Binding-site contacts:
Ligand atom O3' contacts residue ASP295 of chain 2.A at 4.0 Å.
Ligand atom O3B contacts residue ASN332 of chain 2.A at 2.7 Å (h-bond).
Ligand atom C2 contacts residue TYR326 of chain 2.A at 3.6 Å (hydrophobic).
Ligand atom C3B contacts residue ASN332 of chain 2.A at 3.7 Å.
Ligand atom C5 contacts residue TYR326 of chain 2.A at 3.5 Å (hydrophobic).
Ligand atom C4 contacts residue TYR290 of chain 2.A at 3.2 Å (hydrophobic).
Ligand atom O3B contacts residue TYR326 of chain 2.A at 3.9 Å.
Ligand atom C2 contacts residue TYR290 of chain 2.A at 3.3 Å (hydrophobic).
Ligand atom O4 contacts residue SER325 of chain 2.A at 3.5 Å.
Ligand atom O2 contacts residue TYR290 of chain 2.A at 3.6 Å.
Ligand atom C1B contacts residue TYR328 of chain 2.A at 4.1 Å (hydrophobic).
Ligand atom C2 contacts residue GLU327 of chain 2.A at 4.1 Å.
Ligand atom O4B contacts residue TYR290 of chain 2.A at 4.1 Å.
Ligand atom C2B contacts residue TYR328 of chain 2.A at 4.3 Å (hydrophobic).
Ligand atom C3B contacts residue TYR326 of chain 2.A at 3.4 Å (hydrophobic).
Ligand atom C1B contacts residue TYR326 of chain 2.A at 4.4 Å (hydrophobic).
Ligand atom O2' contacts residue THR333 of chain 2.A at 3.9 Å.
Ligand atom O2 contacts residue ASN332 of chain 2.A at 4.1 Å.
Ligand atom O2 contacts residue GLU327 of chain 2.A at 3.3 Å (salt-bridge).
Ligand atom N1 contacts residue TYR326 of chain 2.A at 3.8 Å.
Ligand atom O2' contacts residue ASN332 of chain 2.A at 2.7 Å (h-bond).
Ligand atom C2B contacts residue ASN332 of chain 2.A at 3.5 Å.
Ligand atom O4 contacts residue TYR326 of chain 2.A at 2.9 Å (h-bond).
Ligand atom O2' contacts residue TYR328 of chain 2.A at 3.5 Å.
Ligand atom O2 contacts residue TYR326 of chain 2.A at 3.8 Å.
Ligand atom C5 contacts residue TYR290 of chain 2.A at 3.4 Å (hydrophobic).
Ligand atom C4 contacts residue TYR326 of chain 2.A at 3.4 Å (hydrophobic).
Ligand atom O4 contacts residue TYR290 of chain 2.A at 3.4 Å.
Ligand atom O2 contacts residue TYR328 of chain 2.A at 3.2 Å.
Ligand atom O5B contacts residue TYR326 of chain 2.A at 3.9 Å.
Ligand atom C6 contacts residue TYR290 of chain 2.A at 3.1 Å (hydrophobic).
Ligand atom C1B contacts residue TYR290 of chain 2.A at 4.1 Å (hydrophobic).
Ligand atom N3 contacts residue TYR290 of chain 2.A at 3.5 Å.
Ligand atom O2A contacts residue TYR290 of chain 2.A at 4.2 Å.
Ligand atom N3 contacts residue GLU327 of chain 2.A at 4.2 Å.
Ligand atom O1A contacts residue TYR326 of chain 2.A at 4.2 Å.
Ligand atom N1 contacts residue TYR290 of chain 2.A at 3.5 Å (h-bond).
Ligand atom C2B contacts residue TYR326 of chain 2.A at 3.8 Å (hydrophobic).
Ligand atom C6 contacts residue TYR326 of chain 2.A at 3.5 Å (hydrophobic).
Ligand atom N3 contacts residue TYR326 of chain 2.A at 2.8 Å (h-bond).

A small-molecule ligand and the protein it binds are described below.
Small molecule (SMILES): CC(=O)N[C@H]1[C@@H](OP(=O)(O)OP(=O)(O)OC[C@H]2O[C@@H](n3ccc(=O)[nH]c3=O)[C@H](O)[C@@H]2O)O[C@H](C)C(=O)[C@@H]1O

Sequence of chain 2.A:
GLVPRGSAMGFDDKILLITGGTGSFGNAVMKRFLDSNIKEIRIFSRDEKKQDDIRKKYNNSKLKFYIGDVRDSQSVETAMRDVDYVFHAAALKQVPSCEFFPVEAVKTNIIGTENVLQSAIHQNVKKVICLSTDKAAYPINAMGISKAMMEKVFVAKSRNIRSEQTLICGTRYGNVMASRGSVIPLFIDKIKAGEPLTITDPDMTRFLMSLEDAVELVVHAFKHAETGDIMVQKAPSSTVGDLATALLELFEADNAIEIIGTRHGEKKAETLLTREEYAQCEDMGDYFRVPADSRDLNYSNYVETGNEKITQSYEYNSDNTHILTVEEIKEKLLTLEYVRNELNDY